A small-molecule ligand and the protein it binds are described below.
Small molecule (SMILES): CC(=O)N[C@@H]1[C@@H](O)[C@H](O)[C@@H](CO)O[C@H]1O

Sequence of chain 1.D:
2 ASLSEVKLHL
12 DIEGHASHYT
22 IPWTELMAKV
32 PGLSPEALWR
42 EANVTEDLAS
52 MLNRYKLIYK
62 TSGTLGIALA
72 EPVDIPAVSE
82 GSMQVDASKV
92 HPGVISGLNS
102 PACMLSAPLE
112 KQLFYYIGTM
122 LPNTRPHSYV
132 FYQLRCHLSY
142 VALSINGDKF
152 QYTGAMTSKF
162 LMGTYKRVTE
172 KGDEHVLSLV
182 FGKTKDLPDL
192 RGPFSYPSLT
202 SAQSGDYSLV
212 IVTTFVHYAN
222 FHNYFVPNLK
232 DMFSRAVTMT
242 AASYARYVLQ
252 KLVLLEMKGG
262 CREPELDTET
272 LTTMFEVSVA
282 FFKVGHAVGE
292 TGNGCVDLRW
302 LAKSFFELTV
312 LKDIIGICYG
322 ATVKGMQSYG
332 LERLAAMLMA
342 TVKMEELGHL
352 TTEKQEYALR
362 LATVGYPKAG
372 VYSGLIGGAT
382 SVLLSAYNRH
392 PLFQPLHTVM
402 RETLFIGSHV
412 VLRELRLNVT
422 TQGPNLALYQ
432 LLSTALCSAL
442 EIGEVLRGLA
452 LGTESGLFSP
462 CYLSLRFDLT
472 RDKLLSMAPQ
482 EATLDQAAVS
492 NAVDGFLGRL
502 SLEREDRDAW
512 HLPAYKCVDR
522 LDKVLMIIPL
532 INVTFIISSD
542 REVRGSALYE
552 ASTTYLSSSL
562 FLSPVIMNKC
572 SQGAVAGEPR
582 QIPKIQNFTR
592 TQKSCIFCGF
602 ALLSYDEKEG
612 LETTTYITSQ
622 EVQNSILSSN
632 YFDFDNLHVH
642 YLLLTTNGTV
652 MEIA

Binding-site contacts:
Ligand atom O7 contacts residue GLU20 of chain 1.E at 3.1 Å (salt-bridge).
Ligand atom C1 contacts residue LEU19 of chain 1.E at 4.0 Å (hydrophobic).
Ligand atom O7 contacts residue ASN21 of chain 1.E at 3.8 Å.
Ligand atom N2 contacts residue LEU19 of chain 1.E at 3.4 Å (h-bond).
Ligand atom C2 contacts residue LEU19 of chain 1.E at 4.2 Å (hydrophobic).
Ligand atom C8 contacts residue GLU20 of chain 1.E at 3.8 Å.
Ligand atom C3 contacts residue ASN21 of chain 1.E at 3.8 Å.
Ligand atom N2 contacts residue ASN21 of chain 1.E at 2.8 Å (h-bond).
Ligand atom C1 contacts residue ASN21 of chain 1.E at 1.4 Å.
Ligand atom O7 contacts residue SER3 of chain 1.D at 4.5 Å.
Ligand atom C2 contacts residue ASN21 of chain 1.E at 2.4 Å.
Ligand atom O7 contacts residue LEU19 of chain 1.E at 4.0 Å.
Ligand atom C7 contacts residue LEU19 of chain 1.E at 3.3 Å (hydrophobic).
Ligand atom C8 contacts residue LEU19 of chain 1.E at 3.2 Å (hydrophobic).
Ligand atom C4 contacts residue ASN21 of chain 1.E at 4.2 Å.
Ligand atom C7 contacts residue ASN21 of chain 1.E at 3.5 Å.
Ligand atom C6 contacts residue ASN21 of chain 1.E at 4.3 Å.
Ligand atom C5 contacts residue ASN21 of chain 1.E at 3.7 Å.
Ligand atom O5 contacts residue ASN21 of chain 1.E at 2.4 Å (h-bond).
Ligand atom C7 contacts residue GLU20 of chain 1.E at 3.6 Å.

Sequence of chain 1.E:
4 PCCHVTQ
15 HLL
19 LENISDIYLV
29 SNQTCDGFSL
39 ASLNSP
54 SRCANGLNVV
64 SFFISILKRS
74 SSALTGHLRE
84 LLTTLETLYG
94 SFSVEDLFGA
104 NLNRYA